Sequence of chain 1.C:
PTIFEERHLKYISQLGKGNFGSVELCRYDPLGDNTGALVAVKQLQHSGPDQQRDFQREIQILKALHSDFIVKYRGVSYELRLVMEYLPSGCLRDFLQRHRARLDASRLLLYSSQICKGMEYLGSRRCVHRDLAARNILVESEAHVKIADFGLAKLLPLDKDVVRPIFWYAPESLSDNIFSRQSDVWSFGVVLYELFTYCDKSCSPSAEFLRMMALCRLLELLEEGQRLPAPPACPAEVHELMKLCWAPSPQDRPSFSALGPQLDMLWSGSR

The small molecule below binds the protein below.
Small molecule (SMILES): C=CC(=O)Nc1cccc(CNc2nc(Nc3ccc(N4CCN(C)CC4)cc3OC)ncc2Cl)c1

Binding-site contacts:
Ligand atom NBB contacts residue LEU97 of chain 1.C at 2.8 Å (h-bond).
Ligand atom CAQ contacts residue CYS101 of chain 1.C at 2.8 Å (hydrophobic).
Ligand atom C5 contacts residue LEU148 of chain 1.C at 3.5 Å (hydrophobic).
Ligand atom CL5 contacts residue ALA45 of chain 1.C at 3.6 Å.
Ligand atom NBA contacts residue CYS101 of chain 1.C at 3.5 Å.
Ligand atom C5 contacts residue ALA45 of chain 1.C at 3.6 Å (hydrophobic).
Ligand atom CAP contacts residue ARG103 of chain 1.C at 3.5 Å.
Ligand atom CBH contacts residue ARG145 of chain 1.C at 3.6 Å.
Ligand atom CAL contacts residue LEU148 of chain 1.C at 3.7 Å (hydrophobic).
Ligand atom NAZ contacts residue VAL28 of chain 1.C at 3.7 Å.
Ligand atom CBE contacts residue CYS101 of chain 1.C at 3.6 Å (hydrophobic).
Ligand atom C4 contacts residue LEU148 of chain 1.C at 3.7 Å (hydrophobic).
Ligand atom OBC contacts residue LEU20 of chain 1.C at 3.4 Å.
Ligand atom CBL contacts residue GLY100 of chain 1.C at 3.7 Å.
Ligand atom CAV contacts residue VAL28 of chain 1.C at 3.8 Å (hydrophobic).
Ligand atom CAU contacts residue LEU20 of chain 1.C at 3.3 Å (hydrophobic).
Ligand atom CL5 contacts residue MET94 of chain 1.C at 3.6 Å.
Ligand atom CBL contacts residue LEU20 of chain 1.C at 3.7 Å (hydrophobic).
Ligand atom C6 contacts residue GLU95 of chain 1.C at 3.2 Å.
Ligand atom C2 contacts residue LEU97 of chain 1.C at 3.5 Å (hydrophobic).
Ligand atom CAP contacts residue CYS101 of chain 1.C at 1.8 Å (hydrophobic).
Ligand atom CAA contacts residue TYR96 of chain 1.C at 3.6 Å (hydrophobic).
Ligand atom N1 contacts residue LEU97 of chain 1.C at 3.0 Å (h-bond).
Ligand atom CAT contacts residue ASP104 of chain 1.C at 3.3 Å.
Ligand atom CAJ contacts residue LEU148 of chain 1.C at 3.7 Å (hydrophobic).
Ligand atom OAE contacts residue LEU20 of chain 1.C at 3.7 Å.
Ligand atom CAQ contacts residue ARG103 of chain 1.C at 3.6 Å.
Ligand atom C6 contacts residue LEU148 of chain 1.C at 3.6 Å (hydrophobic).
Ligand atom OBC contacts residue LEU97 of chain 1.C at 3.5 Å (h-bond).
Ligand atom NBA contacts residue ARG145 of chain 1.C at 3.0 Å (salt-bridge).
Ligand atom CAH contacts residue ALA158 of chain 1.C at 3.7 Å (hydrophobic).
Ligand atom OBC contacts residue TYR96 of chain 1.C at 3.4 Å.
Ligand atom C6 contacts residue LEU97 of chain 1.C at 3.5 Å (hydrophobic).
Ligand atom CAP contacts residue ARG145 of chain 1.C at 3.2 Å.
Ligand atom CAJ contacts residue ARG145 of chain 1.C at 3.2 Å.
Ligand atom CAH contacts residue LEU148 of chain 1.C at 3.8 Å (hydrophobic).
Ligand atom CAA contacts residue PRO98 of chain 1.C at 3.2 Å (hydrophobic).
Ligand atom C6 contacts residue ALA45 of chain 1.C at 3.7 Å (hydrophobic).
Ligand atom CBK contacts residue LEU97 of chain 1.C at 3.7 Å (hydrophobic).
Ligand atom CAA contacts residue LEU97 of chain 1.C at 3.7 Å (hydrophobic).